Sequence of chain 1.C:
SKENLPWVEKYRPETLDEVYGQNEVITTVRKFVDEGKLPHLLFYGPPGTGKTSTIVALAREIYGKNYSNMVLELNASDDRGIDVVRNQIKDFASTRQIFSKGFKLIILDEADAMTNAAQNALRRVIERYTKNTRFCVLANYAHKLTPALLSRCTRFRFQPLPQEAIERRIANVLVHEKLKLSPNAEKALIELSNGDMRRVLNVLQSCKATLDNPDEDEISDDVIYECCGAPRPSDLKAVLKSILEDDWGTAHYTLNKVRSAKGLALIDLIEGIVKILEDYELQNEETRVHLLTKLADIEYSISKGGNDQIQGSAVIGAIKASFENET

The protein below binds the small molecule below.
Small molecule (SMILES): Nc1ncnc2c1ncn2[C@@H]1O[C@H](COP(=O)(O)OP(=O)(O)OP(O)(O)=S)[C@@H](O)[C@H]1O

Binding-site contacts:
Ligand atom PB contacts residue GLY56 of chain 1.C at 3.4 Å.
Ligand atom S1G contacts residue ARG154 of chain 1.D at 2.9 Å (salt-bridge).
Ligand atom O2' contacts residue TYR19 of chain 1.C at 3.5 Å (h-bond).
Ligand atom O1B contacts residue GLY58 of chain 1.C at 3.0 Å (h-bond).
Ligand atom C1' contacts residue MET205 of chain 1.C at 3.4 Å (hydrophobic).
Ligand atom O1A contacts residue GLY58 of chain 1.C at 3.5 Å.
Ligand atom O2B contacts residue THR60 of chain 1.C at 2.9 Å (h-bond).
Ligand atom N7 contacts residue GLY58 of chain 1.C at 3.2 Å.
Ligand atom PG contacts residue ARG154 of chain 1.D at 3.5 Å.
Ligand atom O2G contacts residue ARG183 of chain 1.D at 3.4 Å (salt-bridge).
Ligand atom O1B contacts residue LYS59 of chain 1.C at 3.2 Å (salt-bridge).
Ligand atom O2A contacts residue ARG206 of chain 1.C at 3.0 Å (salt-bridge).
Ligand atom O2A contacts residue THR60 of chain 1.C at 3.2 Å (h-bond).
Ligand atom O1B contacts residue GLY56 of chain 1.C at 3.4 Å (h-bond).
Ligand atom O1A contacts residue THR60 of chain 1.C at 3.3 Å (h-bond).
Ligand atom O2G contacts residue ARG154 of chain 1.D at 3.5 Å (salt-bridge).
Ligand atom O3B contacts residue GLY56 of chain 1.C at 2.6 Å (h-bond).
Ligand atom O3B contacts residue ARG206 of chain 1.C at 3.2 Å (salt-bridge).
Ligand atom O3G contacts residue LYS59 of chain 1.C at 2.9 Å (salt-bridge).
Ligand atom O2A contacts residue MG1 of chain 1.O at 2.9 Å.
Ligand atom S1G contacts residue ARG206 of chain 1.C at 2.8 Å (salt-bridge).
Ligand atom N7 contacts residue THR57 of chain 1.C at 3.5 Å.
Ligand atom C2 contacts residue ARG177 of chain 1.C at 3.5 Å.
Ligand atom O3G contacts residue ASN148 of chain 1.C at 3.1 Å (h-bond).
Ligand atom O2B contacts residue MG1 of chain 1.O at 2.4 Å.
Ligand atom O2G contacts residue MG1 of chain 1.O at 1.9 Å.
Ligand atom PG contacts residue MG1 of chain 1.O at 3.4 Å.
Ligand atom O2' contacts residue VAL16 of chain 1.C at 3.1 Å (h-bond).
Ligand atom O1A contacts residue SER61 of chain 1.C at 2.9 Å (h-bond).
Ligand atom O3' contacts residue VAL16 of chain 1.C at 3.2 Å (h-bond).
Ligand atom S1G contacts residue ARG183 of chain 1.D at 3.0 Å (salt-bridge).
Ligand atom N6 contacts residue VAL27 of chain 1.C at 3.5 Å.
Ligand atom N6 contacts residue TYR28 of chain 1.C at 3.0 Å (h-bond).
Ligand atom C5' contacts residue ARG206 of chain 1.C at 3.5 Å.
Ligand atom O2' contacts residue LEU209 of chain 1.C at 3.2 Å.
Ligand atom O3' contacts residue ARG20 of chain 1.C at 3.0 Å.
Ligand atom O1B contacts residue THR57 of chain 1.C at 2.9 Å (h-bond).
Ligand atom C3' contacts residue SER61 of chain 1.C at 3.5 Å.
Ligand atom N9 contacts residue MET205 of chain 1.C at 3.4 Å.
Ligand atom O3A contacts residue GLY56 of chain 1.C at 3.5 Å.

Sequence of chain 1.D:
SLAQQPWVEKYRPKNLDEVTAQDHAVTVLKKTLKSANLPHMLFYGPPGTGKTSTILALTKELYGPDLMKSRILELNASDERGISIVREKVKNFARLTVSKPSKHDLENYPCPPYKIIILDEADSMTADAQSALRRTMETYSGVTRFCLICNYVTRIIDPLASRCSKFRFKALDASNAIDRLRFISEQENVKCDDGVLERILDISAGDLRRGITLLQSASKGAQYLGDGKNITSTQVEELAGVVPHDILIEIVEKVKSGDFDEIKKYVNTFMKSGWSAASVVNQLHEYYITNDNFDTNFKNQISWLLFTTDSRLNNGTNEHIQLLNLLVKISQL